The protein below binds the small molecule below.
Small molecule (SMILES): Cc1ncc(COP(=O)(O)O)c(CNC2(C(=O)O)CC2)c1O

Binding-site contacts:
Ligand atom C3 contacts residue TYR282 of chain 1.U at 3.5 Å (hydrophobic).
Ligand atom O3 contacts residue TYR282 of chain 1.U at 3.4 Å.
Ligand atom P contacts residue THR194 of chain 1.U at 3.6 Å.
Ligand atom C2A contacts residue GLY309 of chain 1.U at 3.6 Å.
Ligand atom C2 contacts residue TYR282 of chain 1.U at 3.4 Å (hydrophobic).
Ligand atom C7 contacts residue SER81 of chain 1.U at 3.4 Å.
Ligand atom C6 contacts residue THR308 of chain 1.U at 3.2 Å.
Ligand atom O2P contacts residue THR194 of chain 1.U at 3.6 Å (h-bond).
Ligand atom C7 contacts residue TYR282 of chain 1.U at 3.5 Å (hydrophobic).
Ligand atom C4A contacts residue TYR282 of chain 1.U at 3.5 Å (hydrophobic).
Ligand atom N1 contacts residue TYR282 of chain 1.U at 3.3 Å.
Ligand atom O4P contacts residue LYS54 of chain 1.U at 3.3 Å (salt-bridge).
Ligand atom O1P contacts residue GLY190 of chain 1.U at 2.6 Å (h-bond).
Ligand atom O1P contacts residue SER191 of chain 1.U at 2.6 Å (h-bond).
Ligand atom O7 contacts residue SER81 of chain 1.U at 3.1 Å (h-bond).
Ligand atom O2P contacts residue GLY193 of chain 1.U at 3.3 Å (h-bond).
Ligand atom O1P contacts residue ALA189 of chain 1.U at 3.7 Å.
Ligand atom O2P contacts residue SER191 of chain 1.U at 3.0 Å (h-bond).
Ligand atom C2A contacts residue ASN82 of chain 1.U at 3.4 Å.
Ligand atom C2A contacts residue TYR282 of chain 1.U at 3.5 Å (hydrophobic).
Ligand atom C5A contacts residue ASN53 of chain 1.U at 3.7 Å.
Ligand atom O7 contacts residue HIS83 of chain 1.U at 3.2 Å (h-bond).
Ligand atom O1P contacts residue GLY192 of chain 1.U at 2.5 Å (h-bond).
Ligand atom O8 contacts residue SER81 of chain 1.U at 3.0 Å (h-bond).
Ligand atom O2P contacts residue LYS54 of chain 1.U at 2.6 Å (salt-bridge).
Ligand atom C9 contacts residue HIS83 of chain 1.U at 3.6 Å.
Ligand atom C4A contacts residue LYS54 of chain 1.U at 3.6 Å.
Ligand atom C9 contacts residue GLY157 of chain 1.U at 3.0 Å.
Ligand atom C7 contacts residue HIS83 of chain 1.U at 3.5 Å.
Ligand atom O3P contacts residue THR194 of chain 1.U at 2.8 Å (h-bond).
Ligand atom C4 contacts residue TYR282 of chain 1.U at 3.6 Å (hydrophobic).
Ligand atom C2A contacts residue GLY310 of chain 1.U at 3.4 Å.
Ligand atom P contacts residue LYS54 of chain 1.U at 3.5 Å.
Ligand atom O3 contacts residue ASN82 of chain 1.U at 3.1 Å (h-bond).
Ligand atom C8 contacts residue TYR282 of chain 1.U at 3.5 Å (hydrophobic).
Ligand atom N contacts residue TYR282 of chain 1.U at 3.5 Å.
Ligand atom C2 contacts residue THR308 of chain 1.U at 3.4 Å.
Ligand atom C9 contacts residue LYS54 of chain 1.U at 3.3 Å.
Ligand atom N1 contacts residue THR308 of chain 1.U at 2.5 Å (h-bond).
Ligand atom O7 contacts residue ASN82 of chain 1.U at 3.0 Å (h-bond).

Sequence of chain 1.U:
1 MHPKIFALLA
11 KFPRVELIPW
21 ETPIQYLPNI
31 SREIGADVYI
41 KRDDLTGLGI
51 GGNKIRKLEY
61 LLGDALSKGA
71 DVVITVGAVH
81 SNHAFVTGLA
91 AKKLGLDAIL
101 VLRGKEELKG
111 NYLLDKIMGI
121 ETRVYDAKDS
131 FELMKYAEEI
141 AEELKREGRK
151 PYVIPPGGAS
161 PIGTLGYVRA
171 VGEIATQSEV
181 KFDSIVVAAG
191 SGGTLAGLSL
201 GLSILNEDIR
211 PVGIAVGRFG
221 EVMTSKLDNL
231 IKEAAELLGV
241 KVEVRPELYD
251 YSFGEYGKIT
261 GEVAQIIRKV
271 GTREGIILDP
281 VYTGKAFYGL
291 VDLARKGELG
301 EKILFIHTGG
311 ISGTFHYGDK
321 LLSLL